Binding-site contacts:
Ligand atom N contacts residue PHE473 of chain 1.B at 3.8 Å.
Ligand atom C7 contacts residue VAL356 of chain 1.A at 3.8 Å (hydrophobic).
Ligand atom C2 contacts residue TYR326 of chain 1.A at 3.7 Å (hydrophobic).
Ligand atom C13 contacts residue GLY354 of chain 1.A at 3.9 Å.
Ligand atom C13 contacts residue PHE324 of chain 1.A at 4.0 Å (hydrophobic).
Ligand atom N2 contacts residue ASN240 of chain 1.A at 3.9 Å.
Ligand atom C1 contacts residue TYR326 of chain 1.A at 3.7 Å (hydrophobic).
Ligand atom C11 contacts residue ALA496 of chain 1.B at 3.9 Å (hydrophobic).
Ligand atom N1 contacts residue GLY329 of chain 1.A at 3.2 Å (h-bond).
Ligand atom C4 contacts residue GLN497 of chain 1.B at 3.9 Å.
Ligand atom N1 contacts residue LYS328 of chain 1.A at 3.9 Å.
Ligand atom N3 contacts residue GLN497 of chain 1.B at 3.6 Å.
Ligand atom C1 contacts residue PHE473 of chain 1.B at 3.9 Å (hydrophobic).
Ligand atom C8 contacts residue PHE383 of chain 1.A at 3.9 Å (hydrophobic).
Ligand atom N3 contacts residue GLY329 of chain 1.A at 3.4 Å (h-bond).
Ligand atom N contacts residue TYR326 of chain 1.A at 3.9 Å.
Ligand atom O contacts residue PHE239 of chain 1.A at 3.3 Å.
Ligand atom C13 contacts residue TYR326 of chain 1.A at 3.8 Å (hydrophobic).
Ligand atom C3 contacts residue ILE327 of chain 1.A at 3.9 Å (hydrophobic).
Ligand atom N2 contacts residue ALA496 of chain 1.B at 3.6 Å (h-bond).
Ligand atom C5 contacts residue PHE473 of chain 1.B at 3.7 Å (hydrophobic).
Ligand atom N3 contacts residue PHE473 of chain 1.B at 3.6 Å.
Ligand atom C contacts residue PHE473 of chain 1.B at 3.5 Å (hydrophobic).
Ligand atom C5 contacts residue PHE239 of chain 1.A at 3.8 Å (hydrophobic).
Ligand atom C12 contacts residue GLN497 of chain 1.B at 3.6 Å.
Ligand atom C9 contacts residue PHE383 of chain 1.A at 3.5 Å (hydrophobic).
Ligand atom C4 contacts residue ALA496 of chain 1.B at 3.0 Å (hydrophobic).
Ligand atom O contacts residue GLN497 of chain 1.B at 3.4 Å.
Ligand atom C4 contacts residue ASN240 of chain 1.A at 3.9 Å.
Ligand atom C11 contacts residue PHE383 of chain 1.A at 3.8 Å (hydrophobic).
Ligand atom C4 contacts residue PHE239 of chain 1.A at 3.9 Å (hydrophobic).
Ligand atom C3 contacts residue GLY329 of chain 1.A at 3.7 Å.
Ligand atom C7 contacts residue TYR326 of chain 1.A at 3.6 Å (hydrophobic).
Ligand atom N1 contacts residue PHE473 of chain 1.B at 3.4 Å.
Ligand atom O contacts residue VAL498 of chain 1.B at 3.2 Å (h-bond).
Ligand atom C3 contacts residue PHE473 of chain 1.B at 3.3 Å (hydrophobic).
Ligand atom C3 contacts residue SER330 of chain 1.A at 3.7 Å.
Ligand atom C10 contacts residue PHE472 of chain 1.B at 3.8 Å (hydrophobic).
Ligand atom C2 contacts residue PHE473 of chain 1.B at 3.5 Å (hydrophobic).
Ligand atom C12 contacts residue PHE239 of chain 1.A at 3.5 Å (hydrophobic).

Sequence of chain 1.A:
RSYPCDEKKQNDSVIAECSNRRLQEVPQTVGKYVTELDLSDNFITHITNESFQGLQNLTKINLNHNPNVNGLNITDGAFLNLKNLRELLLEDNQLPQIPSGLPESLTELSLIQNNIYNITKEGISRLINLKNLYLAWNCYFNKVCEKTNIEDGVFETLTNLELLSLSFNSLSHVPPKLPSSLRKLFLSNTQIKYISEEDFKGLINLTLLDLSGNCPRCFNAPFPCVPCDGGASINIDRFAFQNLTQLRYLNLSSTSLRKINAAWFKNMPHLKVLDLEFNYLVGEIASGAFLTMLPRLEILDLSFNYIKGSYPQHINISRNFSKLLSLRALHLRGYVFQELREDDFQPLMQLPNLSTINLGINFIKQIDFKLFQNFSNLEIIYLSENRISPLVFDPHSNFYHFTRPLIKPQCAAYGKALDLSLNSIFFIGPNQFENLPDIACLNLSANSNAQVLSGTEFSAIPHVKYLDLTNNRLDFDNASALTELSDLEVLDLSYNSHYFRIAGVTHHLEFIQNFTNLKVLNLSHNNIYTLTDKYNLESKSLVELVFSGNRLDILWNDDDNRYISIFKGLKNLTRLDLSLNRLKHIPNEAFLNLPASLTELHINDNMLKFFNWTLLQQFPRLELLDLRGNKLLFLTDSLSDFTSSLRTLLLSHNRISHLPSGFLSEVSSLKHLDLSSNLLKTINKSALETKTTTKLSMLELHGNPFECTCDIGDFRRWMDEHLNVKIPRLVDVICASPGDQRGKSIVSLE

Sequence of chain 1.B:
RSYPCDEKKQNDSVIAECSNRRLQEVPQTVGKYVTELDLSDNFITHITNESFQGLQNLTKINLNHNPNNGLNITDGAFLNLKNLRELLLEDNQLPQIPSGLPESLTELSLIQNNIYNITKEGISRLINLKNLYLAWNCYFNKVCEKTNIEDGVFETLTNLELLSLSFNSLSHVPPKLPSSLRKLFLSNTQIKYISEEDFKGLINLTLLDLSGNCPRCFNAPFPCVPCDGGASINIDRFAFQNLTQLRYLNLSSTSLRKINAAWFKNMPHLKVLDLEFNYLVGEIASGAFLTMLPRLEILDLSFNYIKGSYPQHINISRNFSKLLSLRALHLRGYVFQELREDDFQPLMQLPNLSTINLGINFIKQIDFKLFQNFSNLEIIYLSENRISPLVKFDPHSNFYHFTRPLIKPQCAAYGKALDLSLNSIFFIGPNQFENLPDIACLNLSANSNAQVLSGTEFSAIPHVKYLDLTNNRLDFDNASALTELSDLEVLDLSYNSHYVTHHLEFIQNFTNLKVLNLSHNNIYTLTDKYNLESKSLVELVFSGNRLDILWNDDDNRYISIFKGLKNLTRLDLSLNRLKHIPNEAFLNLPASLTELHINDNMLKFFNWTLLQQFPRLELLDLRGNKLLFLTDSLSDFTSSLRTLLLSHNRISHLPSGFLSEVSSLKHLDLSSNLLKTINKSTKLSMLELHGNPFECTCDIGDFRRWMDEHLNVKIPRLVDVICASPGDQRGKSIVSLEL

The protein below binds the small molecule below.
Small molecule (SMILES): Cc1cccc(-c2ccnc3c(C(N)=O)cnn23)c1